A small-molecule ligand and the protein it binds are described below.
Small molecule (SMILES): C[C@H](CCC(=O)O)[C@H]1CC[C@H]2[C@@H]3[C@H](O)C[C@@H]4C[C@H](O)CC[C@]4(C)[C@H]3C[C@H](O)[C@]12C

Binding-site contacts:
Ligand atom C14 contacts residue GLN59 of chain 1.B at 4.0 Å.
Ligand atom C3 contacts residue GLU62 of chain 1.B at 4.3 Å.
Ligand atom O3 contacts residue GLU62 of chain 1.B at 4.0 Å.
Ligand atom C22 contacts residue MET271 of chain 1.A at 3.7 Å (hydrophobic).
Ligand atom C15 contacts residue MET271 of chain 1.A at 3.9 Å (hydrophobic).
Ligand atom C7 contacts residue GLU62 of chain 1.B at 3.7 Å.
Ligand atom C6 contacts residue TRP275 of chain 1.A at 3.8 Å (hydrophobic).
Ligand atom C4 contacts residue THR66 of chain 1.B at 3.7 Å.
Ligand atom C24 contacts residue MET271 of chain 1.A at 3.7 Å (hydrophobic).
Ligand atom C23 contacts residue MET271 of chain 1.A at 4.3 Å (hydrophobic).
Ligand atom C19 contacts residue TRP275 of chain 1.A at 3.9 Å (hydrophobic).
Ligand atom O7 contacts residue GLN59 of chain 1.B at 2.9 Å (h-bond).
Ligand atom C7 contacts residue TRP275 of chain 1.A at 4.0 Å (hydrophobic).
Ligand atom O7 contacts residue GLU62 of chain 1.B at 2.9 Å (salt-bridge).
Ligand atom C3 contacts residue GLN59 of chain 1.B at 3.8 Å.
Ligand atom C18 contacts residue TRP275 of chain 1.A at 3.9 Å (hydrophobic).
Ligand atom C15 contacts residue TRP275 of chain 1.A at 3.8 Å (hydrophobic).
Ligand atom O3 contacts residue THR63 of chain 1.B at 3.0 Å (h-bond).
Ligand atom C6 contacts residue THR66 of chain 1.B at 3.9 Å.
Ligand atom C3 contacts residue THR63 of chain 1.B at 4.3 Å.
Ligand atom C6 contacts residue GLU62 of chain 1.B at 4.3 Å.
Ligand atom C9 contacts residue GLN59 of chain 1.B at 4.1 Å.
Ligand atom C8 contacts residue TRP275 of chain 1.A at 4.4 Å (hydrophobic).
Ligand atom C15 contacts residue GLY272 of chain 1.A at 3.9 Å.
Ligand atom C2 contacts residue GLN59 of chain 1.B at 4.2 Å.
Ligand atom O25 contacts residue MET271 of chain 1.A at 3.5 Å.
Ligand atom O3 contacts residue THR66 of chain 1.B at 4.2 Å.
Ligand atom C16 contacts residue GLY272 of chain 1.A at 4.3 Å.
Ligand atom C4 contacts residue GLU62 of chain 1.B at 3.9 Å.
Ligand atom C16 contacts residue MET271 of chain 1.A at 3.8 Å (hydrophobic).
Ligand atom C7 contacts residue GLN59 of chain 1.B at 4.1 Å.
Ligand atom O26 contacts residue MET271 of chain 1.A at 3.8 Å.
Ligand atom C3 contacts residue THR66 of chain 1.B at 3.7 Å.
Ligand atom O12 contacts residue GLN59 of chain 1.B at 3.7 Å.
Ligand atom C5 contacts residue THR66 of chain 1.B at 3.9 Å.
Ligand atom C8 contacts residue GLN59 of chain 1.B at 4.3 Å.
Ligand atom C4 contacts residue GLN59 of chain 1.B at 3.8 Å.
Ligand atom O3 contacts residue GLN59 of chain 1.B at 2.8 Å (h-bond).

Sequence of chain 1.B:
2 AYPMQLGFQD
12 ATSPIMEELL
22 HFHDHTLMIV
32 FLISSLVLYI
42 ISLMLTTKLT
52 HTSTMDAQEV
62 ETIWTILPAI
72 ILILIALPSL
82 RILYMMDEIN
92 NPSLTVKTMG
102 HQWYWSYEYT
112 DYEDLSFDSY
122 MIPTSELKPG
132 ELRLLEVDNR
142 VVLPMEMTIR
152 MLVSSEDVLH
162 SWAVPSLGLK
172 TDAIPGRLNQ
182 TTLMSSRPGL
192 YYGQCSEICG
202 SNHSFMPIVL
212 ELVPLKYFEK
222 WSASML

Sequence of chain 1.A:
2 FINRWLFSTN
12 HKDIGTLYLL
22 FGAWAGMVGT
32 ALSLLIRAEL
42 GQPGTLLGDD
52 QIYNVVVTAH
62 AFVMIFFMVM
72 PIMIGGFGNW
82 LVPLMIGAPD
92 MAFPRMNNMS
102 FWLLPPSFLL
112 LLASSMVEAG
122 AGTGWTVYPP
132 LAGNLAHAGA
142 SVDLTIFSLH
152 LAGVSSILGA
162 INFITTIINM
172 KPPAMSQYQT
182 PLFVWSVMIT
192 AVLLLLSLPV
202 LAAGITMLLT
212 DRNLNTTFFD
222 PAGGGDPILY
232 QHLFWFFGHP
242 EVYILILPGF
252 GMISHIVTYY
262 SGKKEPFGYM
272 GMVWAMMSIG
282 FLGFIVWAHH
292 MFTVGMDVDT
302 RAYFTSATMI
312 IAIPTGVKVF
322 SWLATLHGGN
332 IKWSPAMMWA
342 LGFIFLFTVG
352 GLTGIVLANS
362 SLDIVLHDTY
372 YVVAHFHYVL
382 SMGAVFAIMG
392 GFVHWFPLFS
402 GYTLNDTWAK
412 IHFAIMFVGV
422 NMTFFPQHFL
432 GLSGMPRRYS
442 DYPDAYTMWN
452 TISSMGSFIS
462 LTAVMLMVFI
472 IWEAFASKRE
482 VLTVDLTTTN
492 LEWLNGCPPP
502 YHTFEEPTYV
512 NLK